Binding-site contacts:
Ligand atom O6 contacts residue GLU122 of chain 1.A at 4.5 Å.
Ligand atom O4 contacts residue GLN169 of chain 1.A at 3.5 Å (h-bond).
Ligand atom O5 contacts residue GLU123 of chain 1.A at 4.0 Å.
Ligand atom O6 contacts residue LYS173 of chain 1.A at 3.9 Å.
Ligand atom O5 contacts residue VAL124 of chain 1.A at 3.7 Å.
Ligand atom O5 contacts residue GLN169 of chain 1.A at 4.4 Å.
Ligand atom C7 contacts residue THR144 of chain 1.A at 4.0 Å.
Ligand atom C5 contacts residue VAL124 of chain 1.A at 4.0 Å (hydrophobic).
Ligand atom C6 contacts residue GLN169 of chain 1.A at 4.0 Å.
Ligand atom C5 contacts residue GLU122 of chain 1.A at 4.5 Å.
Ligand atom C2 contacts residue ASN143 of chain 1.A at 2.6 Å.
Ligand atom C1 contacts residue THR144 of chain 1.A at 4.5 Å.
Ligand atom C1 contacts residue GLU122 of chain 1.A at 3.3 Å.
Ligand atom O5 contacts residue GLU122 of chain 1.A at 3.3 Å (salt-bridge).
Ligand atom C5 contacts residue GLN169 of chain 1.A at 3.5 Å.
Ligand atom O5 contacts residue ASN143 of chain 1.A at 2.4 Å (h-bond).
Ligand atom C1 contacts residue GLN169 of chain 1.A at 4.4 Å.
Ligand atom O7 contacts residue ASN143 of chain 1.A at 3.2 Å (h-bond).
Ligand atom N2 contacts residue ASN143 of chain 1.A at 3.0 Å (h-bond).
Ligand atom O7 contacts residue THR144 of chain 1.A at 3.5 Å (h-bond).
Ligand atom C1 contacts residue ASN143 of chain 1.A at 1.4 Å.
Ligand atom C8 contacts residue ASN143 of chain 1.A at 4.4 Å.
Ligand atom C4 contacts residue GLN169 of chain 1.A at 3.8 Å.
Ligand atom N2 contacts residue GLU122 of chain 1.A at 4.0 Å.
Ligand atom C3 contacts residue GLN169 of chain 1.A at 3.9 Å.
Ligand atom C6 contacts residue GLU123 of chain 1.A at 4.2 Å.
Ligand atom O6 contacts residue GLU123 of chain 1.A at 2.9 Å (salt-bridge).
Ligand atom O6 contacts residue VAL124 of chain 1.A at 2.8 Å (h-bond).
Ligand atom C8 contacts residue THR144 of chain 1.A at 4.0 Å.
Ligand atom C3 contacts residue ASN143 of chain 1.A at 3.8 Å.
Ligand atom C7 contacts residue ASN143 of chain 1.A at 3.3 Å.
Ligand atom C6 contacts residue VAL124 of chain 1.A at 3.6 Å (hydrophobic).
Ligand atom C2 contacts residue GLU122 of chain 1.A at 3.3 Å.
Ligand atom C4 contacts residue ASN143 of chain 1.A at 4.3 Å.
Ligand atom C5 contacts residue ASN143 of chain 1.A at 3.6 Å.

Sequence of chain 1.A:
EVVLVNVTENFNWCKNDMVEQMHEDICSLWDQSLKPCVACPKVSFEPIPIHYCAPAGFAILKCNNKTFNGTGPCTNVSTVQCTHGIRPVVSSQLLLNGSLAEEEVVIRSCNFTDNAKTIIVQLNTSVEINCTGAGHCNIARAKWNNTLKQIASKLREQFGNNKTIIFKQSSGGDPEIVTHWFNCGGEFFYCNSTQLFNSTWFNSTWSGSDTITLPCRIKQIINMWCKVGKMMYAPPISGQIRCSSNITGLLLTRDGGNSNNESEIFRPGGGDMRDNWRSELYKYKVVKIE

This protein binds this small molecule.
Small molecule (SMILES): CC(=O)N[C@@H]1[C@@H](O)[C@H](O)[C@@H](CO)O[C@H]1O